Binding-site contacts:
Ligand atom O5 contacts residue ASN68 of chain 1.K at 2.3 Å (h-bond).
Ligand atom N2 contacts residue ASN68 of chain 1.K at 2.6 Å (h-bond).
Ligand atom C2 contacts residue GLU66 of chain 1.K at 4.4 Å.
Ligand atom C1 contacts residue ASN68 of chain 1.K at 1.4 Å.
Ligand atom C2 contacts residue ASN68 of chain 1.K at 2.4 Å.
Ligand atom C4 contacts residue ASN68 of chain 1.K at 4.2 Å.
Ligand atom C5 contacts residue ASN68 of chain 1.K at 3.5 Å.
Ligand atom C6 contacts residue THR20 of chain 1.K at 4.2 Å.
Ligand atom O6 contacts residue THR20 of chain 1.K at 3.0 Å.
Ligand atom C8 contacts residue TRP63 of chain 1.K at 3.8 Å (hydrophobic).
Ligand atom C8 contacts residue ASN68 of chain 1.K at 4.2 Å.
Ligand atom C7 contacts residue ASN68 of chain 1.K at 3.1 Å.
Ligand atom C8 contacts residue GLU66 of chain 1.K at 2.1 Å.
Ligand atom O7 contacts residue GLU66 of chain 1.K at 4.4 Å.
Ligand atom C1 contacts residue GLU66 of chain 1.K at 4.5 Å.
Ligand atom C3 contacts residue ASN68 of chain 1.K at 3.7 Å.
Ligand atom N2 contacts residue GLU66 of chain 1.K at 3.4 Å (salt-bridge).
Ligand atom C7 contacts residue GLU66 of chain 1.K at 3.3 Å.
Ligand atom C8 contacts residue TYR67 of chain 1.K at 4.5 Å (hydrophobic).
Ligand atom O7 contacts residue ASN68 of chain 1.K at 3.6 Å (h-bond).

Sequence of chain 1.K:
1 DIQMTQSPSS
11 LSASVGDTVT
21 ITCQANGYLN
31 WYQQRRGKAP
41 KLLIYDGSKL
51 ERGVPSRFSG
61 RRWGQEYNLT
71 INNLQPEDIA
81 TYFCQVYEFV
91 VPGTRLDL

The protein below binds the small molecule below.
Small molecule (SMILES): CC(=O)N[C@H]1[C@H](O[C@H]2[C@H](O)[C@@H](NC(C)=O)CO[C@@H]2CO)O[C@H](CO)[C@@H](O)[C@@H]1O